The protein below binds the small molecule below.
Small molecule (SMILES): CC(=O)N[C@H]1[C@H](O[C@H]2[C@H](O)[C@@H](NC(C)=O)CO[C@@H]2CO)O[C@H](CO)[C@@H](O)[C@@H]1O

Binding-site contacts:
Ligand atom N2 contacts residue ALA703 of chain 1.B at 4.0 Å.
Ligand atom C1 contacts residue ASN1071 of chain 1.B at 1.4 Å.
Ligand atom C3 contacts residue ASN1071 of chain 1.B at 3.8 Å.
Ligand atom C2 contacts residue ALA703 of chain 1.B at 4.3 Å (hydrophobic).
Ligand atom O7 contacts residue ASN1071 of chain 1.B at 4.0 Å.
Ligand atom C7 contacts residue ASN1071 of chain 1.B at 3.7 Å.
Ligand atom C8 contacts residue LYS1070 of chain 1.B at 4.3 Å.
Ligand atom N2 contacts residue ASN1071 of chain 1.B at 2.9 Å (h-bond).
Ligand atom C8 contacts residue GLU1069 of chain 1.B at 3.7 Å.
Ligand atom O4 contacts residue ALA703 of chain 1.B at 3.6 Å.
Ligand atom C7 contacts residue ALA703 of chain 1.B at 3.6 Å (hydrophobic).
Ligand atom C5 contacts residue ASN1071 of chain 1.B at 3.6 Å.
Ligand atom C4 contacts residue ASN1071 of chain 1.B at 4.2 Å.
Ligand atom O6 contacts residue ASN1071 of chain 1.B at 4.4 Å.
Ligand atom C8 contacts residue ASN1071 of chain 1.B at 4.4 Å.
Ligand atom O7 contacts residue ALA703 of chain 1.B at 3.7 Å.
Ligand atom O5 contacts residue ASN1071 of chain 1.B at 2.3 Å (h-bond).
Ligand atom C2 contacts residue ASN1071 of chain 1.B at 2.4 Å.
Ligand atom C8 contacts residue ALA703 of chain 1.B at 4.1 Å (hydrophobic).

Sequence of chain 1.B:
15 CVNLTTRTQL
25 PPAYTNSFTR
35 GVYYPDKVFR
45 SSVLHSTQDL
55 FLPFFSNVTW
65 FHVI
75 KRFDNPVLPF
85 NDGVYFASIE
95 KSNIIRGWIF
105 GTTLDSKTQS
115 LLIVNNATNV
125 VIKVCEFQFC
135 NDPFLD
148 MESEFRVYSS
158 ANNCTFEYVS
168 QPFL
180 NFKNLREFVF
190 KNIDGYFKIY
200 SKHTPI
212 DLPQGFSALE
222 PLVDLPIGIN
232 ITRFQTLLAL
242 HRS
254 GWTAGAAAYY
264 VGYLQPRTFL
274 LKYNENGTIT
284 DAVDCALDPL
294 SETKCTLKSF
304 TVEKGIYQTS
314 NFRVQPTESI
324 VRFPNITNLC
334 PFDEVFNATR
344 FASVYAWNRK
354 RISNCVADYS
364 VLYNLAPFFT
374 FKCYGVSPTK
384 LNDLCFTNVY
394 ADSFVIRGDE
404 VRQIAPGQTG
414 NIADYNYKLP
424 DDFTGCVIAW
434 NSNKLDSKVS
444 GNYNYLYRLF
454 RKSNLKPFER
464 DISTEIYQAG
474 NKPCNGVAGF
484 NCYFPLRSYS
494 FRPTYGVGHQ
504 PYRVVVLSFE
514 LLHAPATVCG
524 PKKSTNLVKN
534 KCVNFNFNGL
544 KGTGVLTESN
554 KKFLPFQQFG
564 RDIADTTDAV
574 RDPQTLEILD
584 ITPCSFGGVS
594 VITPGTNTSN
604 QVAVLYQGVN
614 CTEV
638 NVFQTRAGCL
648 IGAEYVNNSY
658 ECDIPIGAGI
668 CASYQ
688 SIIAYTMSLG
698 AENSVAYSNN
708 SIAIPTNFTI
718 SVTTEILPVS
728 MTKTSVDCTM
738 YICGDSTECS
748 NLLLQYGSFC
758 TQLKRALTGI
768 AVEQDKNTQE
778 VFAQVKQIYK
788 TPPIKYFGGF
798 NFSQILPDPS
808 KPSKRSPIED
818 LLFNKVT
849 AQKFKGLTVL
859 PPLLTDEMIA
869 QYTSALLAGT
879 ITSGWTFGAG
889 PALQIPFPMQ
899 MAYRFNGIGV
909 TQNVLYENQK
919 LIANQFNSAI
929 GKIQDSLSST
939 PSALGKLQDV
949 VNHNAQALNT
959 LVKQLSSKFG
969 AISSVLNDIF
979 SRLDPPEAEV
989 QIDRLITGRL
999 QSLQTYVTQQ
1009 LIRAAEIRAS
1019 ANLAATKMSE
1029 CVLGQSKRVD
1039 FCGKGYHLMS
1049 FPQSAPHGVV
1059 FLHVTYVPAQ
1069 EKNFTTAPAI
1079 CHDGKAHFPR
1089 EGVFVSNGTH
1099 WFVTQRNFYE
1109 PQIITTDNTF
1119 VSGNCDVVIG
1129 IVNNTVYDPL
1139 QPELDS